This small molecule binds to this protein.
Small molecule (SMILES): CC(=O)N[C@H]1[C@H](O[C@H]2[C@H](O)[C@@H](NC(C)=O)CO[C@@H]2CO[C@@H]2O[C@@H](C)[C@@H](O)[C@@H](O)[C@@H]2O)O[C@H](CO)[C@@H](O[C@@H]2O[C@H](CO)[C@@H](O)[C@H](O)[C@@H]2O)[C@@H]1O

Binding-site contacts:
Ligand atom C8 contacts residue THR36 of chain 1.X at 3.3 Å.
Ligand atom C3 contacts residue PHE40 of chain 1.X at 3.8 Å (hydrophobic).
Ligand atom O7 contacts residue SER37 of chain 1.X at 2.9 Å.
Ligand atom O5 contacts residue GLN76 of chain 1.X at 2.9 Å (h-bond).
Ligand atom C1 contacts residue ASN35 of chain 1.X at 1.4 Å.
Ligand atom C5 contacts residue GLU38 of chain 1.X at 3.2 Å.
Ligand atom C3 contacts residue GLU38 of chain 1.X at 3.5 Å.
Ligand atom O3 contacts residue GLU38 of chain 1.X at 2.6 Å (salt-bridge).
Ligand atom C5 contacts residue PHE40 of chain 1.X at 3.7 Å (hydrophobic).
Ligand atom O7 contacts residue GLU38 of chain 1.X at 3.0 Å (salt-bridge).
Ligand atom O5 contacts residue PHE40 of chain 1.X at 3.8 Å.
Ligand atom O5 contacts residue ASN35 of chain 1.X at 2.3 Å (h-bond).
Ligand atom C8 contacts residue GLN76 of chain 1.X at 3.7 Å.
Ligand atom C5 contacts residue ASN35 of chain 1.X at 3.6 Å.
Ligand atom C2 contacts residue GLU38 of chain 1.X at 3.5 Å.
Ligand atom C6 contacts residue GLN76 of chain 1.X at 3.3 Å.
Ligand atom O7 contacts residue ASN35 of chain 1.X at 3.6 Å (h-bond).
Ligand atom N2 contacts residue ASN35 of chain 1.X at 3.0 Å (h-bond).
Ligand atom C5 contacts residue GLN76 of chain 1.X at 3.5 Å.
Ligand atom C3 contacts residue GLU38 of chain 1.X at 3.4 Å.
Ligand atom O7 contacts residue THR36 of chain 1.X at 3.9 Å.
Ligand atom C1 contacts residue GLN76 of chain 1.X at 3.4 Å.
Ligand atom C2 contacts residue ASN35 of chain 1.X at 2.5 Å.
Ligand atom O6 contacts residue GLN76 of chain 1.X at 3.4 Å (h-bond).
Ligand atom O5 contacts residue GLU38 of chain 1.X at 2.9 Å (salt-bridge).
Ligand atom O3 contacts residue GLU38 of chain 1.X at 2.5 Å (salt-bridge).
Ligand atom C6 contacts residue GLU38 of chain 1.X at 3.4 Å.
Ligand atom C4 contacts residue GLU38 of chain 1.X at 3.9 Å.
Ligand atom O6 contacts residue PHE40 of chain 1.X at 3.9 Å.
Ligand atom O2 contacts residue GLU38 of chain 1.X at 3.2 Å.
Ligand atom C6 contacts residue PHE59 of chain 1.X at 3.8 Å (hydrophobic).
Ligand atom O6 contacts residue GLU38 of chain 1.X at 2.5 Å (salt-bridge).
Ligand atom C8 contacts residue ASN35 of chain 1.X at 3.2 Å.
Ligand atom C6 contacts residue GLN76 of chain 1.X at 3.4 Å.
Ligand atom C7 contacts residue SER37 of chain 1.X at 3.8 Å.
Ligand atom C4 contacts residue GLU38 of chain 1.X at 3.6 Å.
Ligand atom C3 contacts residue ASN35 of chain 1.X at 3.8 Å.
Ligand atom C7 contacts residue ASN35 of chain 1.X at 3.2 Å.
Ligand atom C1 contacts residue GLU38 of chain 1.X at 3.6 Å.
Ligand atom C8 contacts residue SER37 of chain 1.X at 3.8 Å.

Sequence of chain 1.X:
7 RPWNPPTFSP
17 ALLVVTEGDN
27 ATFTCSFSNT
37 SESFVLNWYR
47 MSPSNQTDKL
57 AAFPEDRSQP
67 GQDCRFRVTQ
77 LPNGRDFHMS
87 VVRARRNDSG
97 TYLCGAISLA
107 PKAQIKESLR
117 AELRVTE